Sequence of chain 1.A:
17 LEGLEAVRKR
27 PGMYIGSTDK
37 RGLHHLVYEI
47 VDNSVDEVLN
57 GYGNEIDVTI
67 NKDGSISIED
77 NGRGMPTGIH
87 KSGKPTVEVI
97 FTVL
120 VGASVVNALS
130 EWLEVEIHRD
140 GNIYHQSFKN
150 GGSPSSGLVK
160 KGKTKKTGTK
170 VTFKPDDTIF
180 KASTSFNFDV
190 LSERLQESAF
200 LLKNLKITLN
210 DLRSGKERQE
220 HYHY

A protein and the small-molecule ligand that binds it are described below.
Small molecule (SMILES): CO[C@@H]1[C@@H](OC(N)=O)[C@@H](O)[C@H](Oc2ccc3c(O)c(NC(=O)c4ccc(O)c(CC=C(C)C)c4)c(=O)oc3c2C)OC1(C)C

Binding-site contacts:
Ligand atom C4 contacts residue PRO82 of chain 1.A at 3.8 Å (hydrophobic).
Ligand atom N2 contacts residue ARG79 of chain 1.A at 3.9 Å.
Ligand atom C2 contacts residue GLU53 of chain 1.A at 3.6 Å.
Ligand atom O2 contacts residue ARG79 of chain 1.A at 3.2 Å (salt-bridge).
Ligand atom C13 contacts residue ARG79 of chain 1.A at 3.6 Å.
Ligand atom O6 contacts residue ASN49 of chain 1.A at 2.6 Å (h-bond).
Ligand atom C6 contacts residue ARG79 of chain 1.A at 3.1 Å.
Ligand atom O10 contacts residue ARG79 of chain 1.A at 3.3 Å.
Ligand atom O1 contacts residue ILE96 of chain 1.A at 4.0 Å.
Ligand atom C9 contacts residue PRO82 of chain 1.A at 3.8 Å (hydrophobic).
Ligand atom N1 contacts residue THR168 of chain 1.A at 3.9 Å.
Ligand atom C4 contacts residue ARG79 of chain 1.A at 3.7 Å.
Ligand atom C5 contacts residue ARG79 of chain 1.A at 3.5 Å.
Ligand atom C5 contacts residue PRO82 of chain 1.A at 3.5 Å (hydrophobic).
Ligand atom O11 contacts residue ARG79 of chain 1.A at 3.1 Å (salt-bridge).
Ligand atom C1 contacts residue MET81 of chain 1.A at 3.3 Å (hydrophobic).
Ligand atom O4 contacts residue THR168 of chain 1.A at 3.7 Å.
Ligand atom O11 contacts residue ARG138 of chain 1.A at 3.1 Å (salt-bridge).
Ligand atom N1 contacts residue ASN49 of chain 1.A at 3.8 Å.
Ligand atom C2 contacts residue ARG79 of chain 1.A at 4.0 Å.
Ligand atom C7 contacts residue ARG79 of chain 1.A at 3.6 Å.
Ligand atom C26 contacts residue ILE96 of chain 1.A at 3.9 Å (hydrophobic).
Ligand atom C2 contacts residue GLY80 of chain 1.A at 3.4 Å.
Ligand atom O6 contacts residue ASP52 of chain 1.A at 3.4 Å.
Ligand atom C1 contacts residue ASN49 of chain 1.A at 3.7 Å.
Ligand atom C4 contacts residue GLU53 of chain 1.A at 4.0 Å.
Ligand atom N1 contacts residue SER50 of chain 1.A at 3.8 Å.
Ligand atom C29 contacts residue ASN49 of chain 1.A at 3.4 Å.
Ligand atom C28 contacts residue ASN49 of chain 1.A at 4.0 Å.
Ligand atom C1 contacts residue ILE96 of chain 1.A at 3.7 Å (hydrophobic).
Ligand atom C9 contacts residue ARG79 of chain 1.A at 4.0 Å.
Ligand atom N1 contacts residue ASP76 of chain 1.A at 3.0 Å (salt-bridge).
Ligand atom O1 contacts residue MET81 of chain 1.A at 3.5 Å.
Ligand atom C23 contacts residue PRO82 of chain 1.A at 3.9 Å (hydrophobic).
Ligand atom O4 contacts residue GLU53 of chain 1.A at 3.9 Å.
Ligand atom O10 contacts residue ARG138 of chain 1.A at 3.5 Å (salt-bridge).
Ligand atom O5 contacts residue ASN49 of chain 1.A at 3.4 Å (h-bond).
Ligand atom O10 contacts residue PRO82 of chain 1.A at 3.7 Å.
Ligand atom C6 contacts residue ARG138 of chain 1.A at 3.7 Å.
Ligand atom C12 contacts residue ASN49 of chain 1.A at 3.7 Å.